The protein below binds the small molecule below.
Small molecule (SMILES): C[C@]12CCc3c(ccc4cc(O)ccc34)[C@@H]1CCC2=O

Binding-site contacts:
Ligand atom C24 contacts residue LEU99 of chain 1.A at 3.9 Å (hydrophobic).
Ligand atom C16 contacts residue LEU99 of chain 1.A at 3.9 Å (hydrophobic).
Ligand atom C2 contacts residue ASP103 of chain 1.A at 3.8 Å.
Ligand atom C26 contacts residue MET90 of chain 1.A at 4.0 Å (hydrophobic).
Ligand atom C10 contacts residue ASP40 of chain 1.A at 3.4 Å.
Ligand atom O26 contacts residue GLY60 of chain 1.A at 4.3 Å.
Ligand atom C12 contacts residue LEU99 of chain 1.A at 4.2 Å (hydrophobic).
Ligand atom O1 contacts residue TYR57 of chain 1.A at 4.4 Å.
Ligand atom C1 contacts residue MET116 of chain 1.A at 4.1 Å (hydrophobic).
Ligand atom O1 contacts residue ASP103 of chain 1.A at 2.5 Å (salt-bridge).
Ligand atom C10 contacts residue TRP120 of chain 1.A at 3.5 Å (hydrophobic).
Ligand atom C18 contacts residue GLY60 of chain 1.A at 4.1 Å.
Ligand atom C11 contacts residue LEU99 of chain 1.A at 3.8 Å (hydrophobic).
Ligand atom C2 contacts residue ALA118 of chain 1.A at 4.2 Å (hydrophobic).
Ligand atom C25 contacts residue MET90 of chain 1.A at 4.2 Å (hydrophobic).
Ligand atom C19 contacts residue VAL88 of chain 1.A at 4.2 Å (hydrophobic).
Ligand atom C2 contacts residue VAL101 of chain 1.A at 4.4 Å (hydrophobic).
Ligand atom C3 contacts residue ASP40 of chain 1.A at 3.3 Å.
Ligand atom C11 contacts residue TRP120 of chain 1.A at 3.5 Å (hydrophobic).
Ligand atom C6 contacts residue TYR57 of chain 1.A at 4.3 Å (hydrophobic).
Ligand atom C2 contacts residue ASP40 of chain 1.A at 3.1 Å.
Ligand atom C11 contacts residue ASP40 of chain 1.A at 3.9 Å.
Ligand atom O1 contacts residue TYR16 of chain 1.A at 2.5 Å (h-bond).
Ligand atom O1 contacts residue MET116 of chain 1.A at 3.6 Å.
Ligand atom C1 contacts residue TYR16 of chain 1.A at 3.3 Å (hydrophobic).
Ligand atom O26 contacts residue MET90 of chain 1.A at 3.9 Å.
Ligand atom C6 contacts residue VAL20 of chain 1.A at 4.3 Å (hydrophobic).
Ligand atom C1 contacts residue PHE86 of chain 1.A at 3.8 Å (hydrophobic).
Ligand atom C19 contacts residue LEU61 of chain 1.A at 4.2 Å (hydrophobic).
Ligand atom C10 contacts residue VAL101 of chain 1.A at 4.2 Å (hydrophobic).
Ligand atom O1 contacts residue PHE86 of chain 1.A at 3.8 Å.
Ligand atom C18 contacts residue VAL88 of chain 1.A at 4.3 Å (hydrophobic).
Ligand atom C4 contacts residue ASP40 of chain 1.A at 4.1 Å.
Ligand atom C16 contacts residue MET90 of chain 1.A at 4.4 Å (hydrophobic).
Ligand atom C1 contacts residue ASP103 of chain 1.A at 3.6 Å.
Ligand atom C2 contacts residue PHE86 of chain 1.A at 3.8 Å (hydrophobic).
Ligand atom C1 contacts residue ASP40 of chain 1.A at 3.8 Å.
Ligand atom C6 contacts residue TYR16 of chain 1.A at 3.3 Å (hydrophobic).
Ligand atom C27 contacts residue GLY60 of chain 1.A at 4.1 Å.
Ligand atom C24 contacts residue TRP120 of chain 1.A at 3.8 Å (hydrophobic).

Sequence of chain 1.A:
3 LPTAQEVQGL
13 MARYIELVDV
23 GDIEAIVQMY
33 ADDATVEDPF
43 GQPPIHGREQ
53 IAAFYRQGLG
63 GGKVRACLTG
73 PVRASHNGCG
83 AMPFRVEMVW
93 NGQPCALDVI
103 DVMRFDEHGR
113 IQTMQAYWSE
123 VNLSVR